This protein binds this small molecule.
Small molecule (SMILES): CC[C@H](C)[C@H](NC(=O)[C@H](CO)NC(=O)[C@H](CO)NC(=O)[C@H](C)NC(=O)[C@H](C)N)C(=O)N[C@@H](CC1=CN=C2CC=CC=C12)C(=O)N[C@@H](C)C(=O)N1CCC[C@H]1C(=O)N[C@@H](CC(=O)O)C(=O)NCC=O

Binding-site contacts:
Ligand atom O contacts residue I1J1 of chain 1.E at 3.4 Å.
Ligand atom C contacts residue ASN21 of chain 1.B at 3.2 Å.
Ligand atom OG contacts residue ASP121 of chain 1.B at 2.7 Å (salt-bridge).
Ligand atom CH2 contacts residue GLN89 of chain 1.B at 3.4 Å.
Ligand atom CB contacts residue I1J1 of chain 1.E at 1.7 Å.
Ligand atom N contacts residue PHE118 of chain 1.B at 3.6 Å.
Ligand atom CA contacts residue I1J1 of chain 1.E at 2.7 Å.
Ligand atom O contacts residue LYS82 of chain 1.B at 3.5 Å.
Ligand atom C contacts residue ASP121 of chain 1.B at 3.5 Å.
Ligand atom O contacts residue ASN21 of chain 1.B at 3.3 Å (h-bond).
Ligand atom CB contacts residue ASN21 of chain 1.B at 3.4 Å.
Ligand atom CG2 contacts residue ASP121 of chain 1.B at 3.6 Å.
Ligand atom CA contacts residue ASP121 of chain 1.B at 3.3 Å.
Ligand atom OD1 contacts residue LYS82 of chain 1.B at 2.7 Å (salt-bridge).
Ligand atom O contacts residue PHE24 of chain 1.B at 3.6 Å.
Ligand atom CA contacts residue PHE118 of chain 1.B at 3.6 Å (hydrophobic).
Ligand atom N contacts residue ASP121 of chain 1.B at 2.8 Å (salt-bridge).
Ligand atom O contacts residue PHE118 of chain 1.B at 3.6 Å.
Ligand atom CA contacts residue ASN52 of chain 1.B at 3.4 Å.
Ligand atom N contacts residue ASN52 of chain 1.B at 3.0 Å (h-bond).
Ligand atom CG contacts residue TYR36 of chain 1.B at 3.5 Å (hydrophobic).
Ligand atom CD contacts residue I1J1 of chain 1.E at 3.6 Å.
Ligand atom C contacts residue LEU55 of chain 1.B at 3.4 Å (hydrophobic).
Ligand atom N contacts residue I1J1 of chain 1.E at 3.1 Å (h-bond).
Ligand atom OD2 contacts residue VAL48 of chain 1.B at 3.5 Å.
Ligand atom N contacts residue LEU55 of chain 1.B at 3.4 Å.
Ligand atom O contacts residue PHE86 of chain 1.B at 3.4 Å.
Ligand atom O contacts residue ASN21 of chain 1.B at 2.9 Å (h-bond).
Ligand atom CZ2 contacts residue GLN89 of chain 1.B at 3.5 Å.
Ligand atom O contacts residue I1J1 of chain 1.E at 3.4 Å (h-bond).
Ligand atom CG2 contacts residue PHE85 of chain 1.B at 3.5 Å (hydrophobic).
Ligand atom CD contacts residue PHE24 of chain 1.B at 3.4 Å (hydrophobic).
Ligand atom O contacts residue ASN52 of chain 1.B at 3.6 Å (h-bond).
Ligand atom CB contacts residue ASP121 of chain 1.B at 3.4 Å.
Ligand atom CB contacts residue TYR36 of chain 1.B at 3.3 Å (hydrophobic).
Ligand atom CB contacts residue ASN52 of chain 1.B at 3.5 Å.
Ligand atom CB contacts residue VAL48 of chain 1.B at 3.3 Å (hydrophobic).
Ligand atom CG contacts residue ASN21 of chain 1.B at 3.5 Å.
Ligand atom CE2 contacts residue PHE85 of chain 1.B at 3.6 Å (hydrophobic).
Ligand atom O contacts residue LYS82 of chain 1.B at 2.7 Å (salt-bridge).

Sequence of chain 1.B:
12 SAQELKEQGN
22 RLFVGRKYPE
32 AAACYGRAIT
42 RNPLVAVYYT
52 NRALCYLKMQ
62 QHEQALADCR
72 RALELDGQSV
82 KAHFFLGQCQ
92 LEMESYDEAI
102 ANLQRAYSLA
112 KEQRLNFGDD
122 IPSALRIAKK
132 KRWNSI